A small-molecule ligand and the protein it binds are described below.
Small molecule (SMILES): CC(=O)N[C@@H]1[C@@H](O)[C@H](O)[C@@H](CO)O[C@H]1O

Binding-site contacts:
Ligand atom N2 contacts residue ASN657 of chain 1.C at 3.0 Å (h-bond).
Ligand atom C7 contacts residue ASN657 of chain 1.C at 3.5 Å.
Ligand atom C1 contacts residue ASN657 of chain 1.C at 1.4 Å.
Ligand atom C3 contacts residue ASN657 of chain 1.C at 3.8 Å.
Ligand atom C5 contacts residue ASN657 of chain 1.C at 3.6 Å.
Ligand atom O7 contacts residue ASN657 of chain 1.C at 3.7 Å.
Ligand atom C4 contacts residue ASN657 of chain 1.C at 4.2 Å.
Ligand atom O5 contacts residue ASN657 of chain 1.C at 2.3 Å (h-bond).
Ligand atom C2 contacts residue ASN657 of chain 1.C at 2.5 Å.

Sequence of chain 1.C:
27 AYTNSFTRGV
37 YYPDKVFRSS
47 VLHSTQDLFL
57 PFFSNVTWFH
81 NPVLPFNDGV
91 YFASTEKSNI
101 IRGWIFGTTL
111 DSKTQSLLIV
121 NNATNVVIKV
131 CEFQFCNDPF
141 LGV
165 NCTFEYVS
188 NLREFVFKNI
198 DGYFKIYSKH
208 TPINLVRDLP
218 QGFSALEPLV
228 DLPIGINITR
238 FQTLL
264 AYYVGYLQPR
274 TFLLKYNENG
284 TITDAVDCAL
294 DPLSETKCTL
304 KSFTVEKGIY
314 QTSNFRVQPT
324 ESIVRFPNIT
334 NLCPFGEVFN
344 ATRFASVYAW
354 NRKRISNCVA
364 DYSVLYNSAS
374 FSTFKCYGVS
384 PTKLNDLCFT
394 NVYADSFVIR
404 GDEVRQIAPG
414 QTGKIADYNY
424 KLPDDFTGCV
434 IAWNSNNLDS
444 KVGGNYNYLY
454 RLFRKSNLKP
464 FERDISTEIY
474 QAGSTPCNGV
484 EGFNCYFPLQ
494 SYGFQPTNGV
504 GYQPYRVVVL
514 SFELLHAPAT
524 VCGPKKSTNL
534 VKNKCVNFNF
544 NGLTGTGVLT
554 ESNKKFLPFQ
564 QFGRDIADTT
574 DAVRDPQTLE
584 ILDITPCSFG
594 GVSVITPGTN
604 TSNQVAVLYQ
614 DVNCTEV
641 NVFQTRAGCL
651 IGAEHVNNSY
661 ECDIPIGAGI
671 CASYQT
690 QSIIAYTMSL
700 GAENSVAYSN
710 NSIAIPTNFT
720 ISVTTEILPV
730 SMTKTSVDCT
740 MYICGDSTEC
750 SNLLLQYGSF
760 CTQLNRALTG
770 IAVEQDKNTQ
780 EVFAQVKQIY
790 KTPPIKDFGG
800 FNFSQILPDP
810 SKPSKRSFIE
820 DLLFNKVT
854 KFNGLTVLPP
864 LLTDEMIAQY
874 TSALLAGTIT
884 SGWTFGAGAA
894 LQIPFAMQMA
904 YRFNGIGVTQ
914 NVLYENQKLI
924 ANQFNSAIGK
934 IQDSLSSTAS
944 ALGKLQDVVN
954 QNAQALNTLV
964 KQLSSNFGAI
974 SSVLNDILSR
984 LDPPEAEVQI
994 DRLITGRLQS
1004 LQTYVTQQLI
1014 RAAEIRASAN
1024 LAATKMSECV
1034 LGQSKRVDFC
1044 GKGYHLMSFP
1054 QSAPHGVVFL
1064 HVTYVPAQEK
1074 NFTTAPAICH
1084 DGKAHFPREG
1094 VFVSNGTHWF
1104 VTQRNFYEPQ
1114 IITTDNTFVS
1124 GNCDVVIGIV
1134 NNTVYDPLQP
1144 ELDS